Sequence of chain 1.B:
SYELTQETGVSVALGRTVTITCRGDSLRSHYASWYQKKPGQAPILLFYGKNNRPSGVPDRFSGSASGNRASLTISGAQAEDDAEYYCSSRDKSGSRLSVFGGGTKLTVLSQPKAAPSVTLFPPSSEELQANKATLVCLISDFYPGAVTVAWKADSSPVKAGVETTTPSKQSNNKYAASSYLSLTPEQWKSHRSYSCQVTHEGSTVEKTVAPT

Binding-site contacts:
Ligand atom O1P contacts residue SER109 of chain 1.A at 3.4 Å (h-bond).
Ligand atom C10 contacts residue ARG28 of chain 1.B at 3.1 Å.
Ligand atom C1 contacts residue ARG28 of chain 1.B at 3.0 Å.
Ligand atom O1P contacts residue HIS30 of chain 1.B at 4.5 Å.
Ligand atom O2P contacts residue HIS30 of chain 1.B at 3.2 Å (h-bond).
Ligand atom C12 contacts residue GLY67 of chain 1.B at 4.2 Å.
Ligand atom P contacts residue SER29 of chain 1.B at 4.2 Å.
Ligand atom P contacts residue LEU27 of chain 1.B at 3.9 Å.
Ligand atom O3 contacts residue GLY67 of chain 1.B at 3.9 Å.
Ligand atom O4P contacts residue ALA65 of chain 1.B at 4.3 Å.
Ligand atom O5 contacts residue ALA65 of chain 1.B at 3.3 Å (h-bond).
Ligand atom O5 contacts residue SER66 of chain 1.B at 4.4 Å.
Ligand atom O2P contacts residue LEU27 of chain 1.B at 3.0 Å (h-bond).
Ligand atom O2P contacts residue ARG28 of chain 1.B at 4.0 Å.
Ligand atom O3P contacts residue SER29 of chain 1.B at 4.0 Å.
Ligand atom O1P contacts residue TYR31 of chain 1.B at 3.7 Å.
Ligand atom C10 contacts residue GLY67 of chain 1.B at 3.9 Å.
Ligand atom O2P contacts residue TYR31 of chain 1.B at 3.8 Å.
Ligand atom C6 contacts residue TYR31 of chain 1.B at 3.9 Å (hydrophobic).
Ligand atom C4 contacts residue ALA65 of chain 1.B at 4.0 Å (hydrophobic).
Ligand atom C12 contacts residue ARG28 of chain 1.B at 3.9 Å.
Ligand atom C2 contacts residue ARG28 of chain 1.B at 3.0 Å.
Ligand atom O2 contacts residue ARG28 of chain 1.B at 4.4 Å.
Ligand atom O4P contacts residue TYR31 of chain 1.B at 3.6 Å.
Ligand atom O6 contacts residue TYR31 of chain 1.B at 4.2 Å.
Ligand atom O3 contacts residue ARG28 of chain 1.B at 3.0 Å (salt-bridge).
Ligand atom O1 contacts residue ARG28 of chain 1.B at 3.0 Å (salt-bridge).
Ligand atom O3P contacts residue LEU27 of chain 1.B at 3.7 Å.
Ligand atom C4 contacts residue SER66 of chain 1.B at 4.5 Å.
Ligand atom O3P contacts residue ARG28 of chain 1.B at 2.6 Å (salt-bridge).
Ligand atom P contacts residue ARG28 of chain 1.B at 3.9 Å.
Ligand atom P contacts residue HIS30 of chain 1.B at 4.4 Å.
Ligand atom O1 contacts residue GLY67 of chain 1.B at 3.3 Å (h-bond).
Ligand atom C5 contacts residue ALA65 of chain 1.B at 4.4 Å (hydrophobic).
Ligand atom O1P contacts residue SER29 of chain 1.B at 3.7 Å.
Ligand atom P contacts residue TYR31 of chain 1.B at 4.3 Å.
Ligand atom O1P contacts residue ARG28 of chain 1.B at 4.4 Å.
Ligand atom O2P contacts residue SER29 of chain 1.B at 3.4 Å.

Sequence of chain 1.A:
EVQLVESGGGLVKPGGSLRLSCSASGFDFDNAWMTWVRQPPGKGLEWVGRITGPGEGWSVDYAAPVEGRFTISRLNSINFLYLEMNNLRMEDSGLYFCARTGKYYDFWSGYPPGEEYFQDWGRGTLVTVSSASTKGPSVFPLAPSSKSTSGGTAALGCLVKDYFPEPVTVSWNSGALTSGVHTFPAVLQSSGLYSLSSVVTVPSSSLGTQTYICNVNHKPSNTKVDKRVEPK

The small molecule below binds the protein below.
Small molecule (SMILES): CCCCCC(=O)OC[C@@H](COP(=O)(O)OC[C@H](O)CO)OC(=O)CCCCC